Binding-site contacts:
Ligand atom C contacts residue PHE26 of chain 1.B at 4.1 Å (hydrophobic).
Ligand atom C10 contacts residue PHE26 of chain 1.B at 4.3 Å (hydrophobic).
Ligand atom N contacts residue PHE26 of chain 1.B at 4.2 Å.
Ligand atom C7 contacts residue VAL107 of chain 1.B at 4.4 Å (hydrophobic).
Ligand atom C6 contacts residue PHE26 of chain 1.B at 3.6 Å (hydrophobic).
Ligand atom C2 contacts residue PHE26 of chain 1.B at 4.1 Å (hydrophobic).
Ligand atom C3 contacts residue TYR24 of chain 1.B at 3.9 Å (hydrophobic).
Ligand atom C1 contacts residue PHE26 of chain 1.B at 3.8 Å (hydrophobic).
Ligand atom C10 contacts residue SER25 of chain 1.B at 3.9 Å.
Ligand atom O contacts residue PHE26 of chain 1.B at 4.0 Å.
Ligand atom C6 contacts residue VAL107 of chain 1.B at 3.9 Å (hydrophobic).
Ligand atom C4 contacts residue SER25 of chain 1.B at 4.3 Å.
Ligand atom C3 contacts residue PRO110 of chain 1.B at 4.4 Å (hydrophobic).
Ligand atom C contacts residue TYR109 of chain 1.B at 4.1 Å (hydrophobic).
Ligand atom C1 contacts residue ILE21 of chain 1.B at 4.5 Å (hydrophobic).
Ligand atom C contacts residue PRO110 of chain 1.B at 4.1 Å (hydrophobic).
Ligand atom C3 contacts residue SER25 of chain 1.B at 4.3 Å.
Ligand atom C contacts residue SER108 of chain 1.B at 3.9 Å.
Ligand atom C1 contacts residue SER108 of chain 1.B at 4.2 Å.
Ligand atom C contacts residue VAL107 of chain 1.B at 4.1 Å (hydrophobic).
Ligand atom C1 contacts residue PRO110 of chain 1.B at 4.2 Å (hydrophobic).
Ligand atom C7 contacts residue PHE26 of chain 1.B at 3.7 Å (hydrophobic).
Ligand atom O contacts residue SER25 of chain 1.B at 4.2 Å.
Ligand atom C8 contacts residue PHE26 of chain 1.B at 4.2 Å (hydrophobic).
Ligand atom C5 contacts residue PHE26 of chain 1.B at 3.7 Å (hydrophobic).
Ligand atom C contacts residue ILE37 of chain 1.B at 3.9 Å (hydrophobic).
Ligand atom C4 contacts residue PHE26 of chain 1.B at 3.9 Å (hydrophobic).
Ligand atom C6 contacts residue SER108 of chain 1.B at 4.5 Å.
Ligand atom C2 contacts residue PRO110 of chain 1.B at 3.8 Å (hydrophobic).
Ligand atom C3 contacts residue PHE26 of chain 1.B at 4.2 Å (hydrophobic).
Ligand atom C9 contacts residue SER25 of chain 1.B at 4.2 Å.
Ligand atom N contacts residue SER25 of chain 1.B at 3.1 Å (h-bond).
Ligand atom C2 contacts residue ILE21 of chain 1.B at 4.3 Å (hydrophobic).
Ligand atom C8 contacts residue SER25 of chain 1.B at 3.3 Å.
Ligand atom C2 contacts residue TYR24 of chain 1.B at 3.8 Å (hydrophobic).
Ligand atom C contacts residue ILE21 of chain 1.B at 3.9 Å (hydrophobic).

Sequence of chain 1.B:
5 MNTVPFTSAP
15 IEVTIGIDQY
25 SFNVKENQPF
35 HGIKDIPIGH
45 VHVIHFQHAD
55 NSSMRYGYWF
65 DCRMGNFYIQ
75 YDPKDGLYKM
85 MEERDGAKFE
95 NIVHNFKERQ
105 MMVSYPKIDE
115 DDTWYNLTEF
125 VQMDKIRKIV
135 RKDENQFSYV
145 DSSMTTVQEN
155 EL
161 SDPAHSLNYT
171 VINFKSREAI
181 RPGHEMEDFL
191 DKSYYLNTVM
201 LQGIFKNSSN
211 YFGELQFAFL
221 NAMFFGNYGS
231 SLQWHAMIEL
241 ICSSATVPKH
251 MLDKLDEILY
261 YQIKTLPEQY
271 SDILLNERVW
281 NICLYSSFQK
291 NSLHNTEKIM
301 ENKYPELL

This protein binds this small molecule.
Small molecule (SMILES): Cc1ccc(OC[C@H](O)CN)c(C)c1